This protein binds this small molecule.
Small molecule (SMILES): OC[C@H]1O[C@H](O[C@@H]2[C@@H](O[C@@H]3[C@@H](O[C@@H]4[C@H](O)[C@H](O)O[C@H](CO)[C@H]4O)O[C@H](CO)[C@@H](O)[C@@H]3O)O[C@H](CO)[C@@H](O)[C@@H]2O)[C@@H](O)[C@@H](O)[C@@H]1O

Sequence of chain 1.A:
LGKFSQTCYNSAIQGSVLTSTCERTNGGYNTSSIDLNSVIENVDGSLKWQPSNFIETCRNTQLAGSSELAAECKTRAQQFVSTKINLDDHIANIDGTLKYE

Sequence of chain 1.B:
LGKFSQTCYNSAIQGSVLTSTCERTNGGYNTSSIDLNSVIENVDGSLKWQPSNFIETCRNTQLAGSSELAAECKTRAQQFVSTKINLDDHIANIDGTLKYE

Binding-site contacts:
Ligand atom O6 contacts residue GLU23 of chain 1.B at 2.5 Å (salt-bridge).
Ligand atom O3 contacts residue ASN93 of chain 1.A at 3.0 Å (h-bond).
Ligand atom C2 contacts residue THR25 of chain 1.B at 3.3 Å.
Ligand atom C6 contacts residue GLU23 of chain 1.B at 3.2 Å.
Ligand atom O6 contacts residue LYS3 of chain 1.B at 2.4 Å.
Ligand atom O4 contacts residue ASN93 of chain 1.A at 2.8 Å (h-bond).
Ligand atom O4 contacts residue THR25 of chain 1.B at 3.4 Å (h-bond).
Ligand atom O4 contacts residue ASP95 of chain 1.A at 3.1 Å (salt-bridge).
Ligand atom O6 contacts residue PHE4 of chain 1.B at 3.8 Å.
Ligand atom C5 contacts residue LEU1 of chain 1.B at 3.5 Å (hydrophobic).
Ligand atom C3 contacts residue THR25 of chain 1.B at 3.6 Å.
Ligand atom O4 contacts residue GLU23 of chain 1.B at 3.1 Å (salt-bridge).
Ligand atom O6 contacts residue LEU1 of chain 1.B at 3.8 Å.
Ligand atom C6 contacts residue LYS3 of chain 1.B at 3.4 Å.
Ligand atom O4 contacts residue PHE4 of chain 1.B at 3.1 Å.
Ligand atom O4 contacts residue GLY2 of chain 1.B at 3.7 Å.
Ligand atom C1 contacts residue THR25 of chain 1.B at 3.7 Å.
Ligand atom C6 contacts residue ARG24 of chain 1.B at 3.5 Å.
Ligand atom C3 contacts residue ASN93 of chain 1.A at 3.5 Å.
Ligand atom C5 contacts residue GLU101 of chain 1.A at 3.7 Å.
Ligand atom C3 contacts residue ALA92 of chain 1.A at 3.5 Å (hydrophobic).
Ligand atom C6 contacts residue GLN6 of chain 1.B at 3.7 Å.
Ligand atom C4 contacts residue LEU1 of chain 1.B at 3.6 Å (hydrophobic).
Ligand atom O4 contacts residue LEU1 of chain 1.B at 3.4 Å.
Ligand atom C5 contacts residue GLY2 of chain 1.B at 3.6 Å.
Ligand atom C5 contacts residue THR25 of chain 1.B at 3.7 Å.
Ligand atom C6 contacts residue THR7 of chain 1.B at 3.5 Å.
Ligand atom C4 contacts residue ASN93 of chain 1.A at 3.6 Å.
Ligand atom O6 contacts residue GLN6 of chain 1.B at 3.4 Å.
Ligand atom C6 contacts residue GLY2 of chain 1.B at 3.5 Å.
Ligand atom O2 contacts residue ASN93 of chain 1.A at 3.5 Å (h-bond).
Ligand atom C4 contacts residue GLY2 of chain 1.B at 3.5 Å.
Ligand atom O3 contacts residue GLY2 of chain 1.B at 2.8 Å (h-bond).
Ligand atom O6 contacts residue THR7 of chain 1.B at 3.4 Å.
Ligand atom O5 contacts residue GLU101 of chain 1.A at 3.6 Å.
Ligand atom O3 contacts residue ILE94 of chain 1.A at 3.7 Å.
Ligand atom C3 contacts residue GLY2 of chain 1.B at 3.5 Å.
Ligand atom O3 contacts residue ALA92 of chain 1.A at 3.4 Å.
Ligand atom O3 contacts residue ASP95 of chain 1.A at 3.2 Å (salt-bridge).
Ligand atom C2 contacts residue ASN93 of chain 1.A at 3.4 Å.